Sequence of chain 1.G:
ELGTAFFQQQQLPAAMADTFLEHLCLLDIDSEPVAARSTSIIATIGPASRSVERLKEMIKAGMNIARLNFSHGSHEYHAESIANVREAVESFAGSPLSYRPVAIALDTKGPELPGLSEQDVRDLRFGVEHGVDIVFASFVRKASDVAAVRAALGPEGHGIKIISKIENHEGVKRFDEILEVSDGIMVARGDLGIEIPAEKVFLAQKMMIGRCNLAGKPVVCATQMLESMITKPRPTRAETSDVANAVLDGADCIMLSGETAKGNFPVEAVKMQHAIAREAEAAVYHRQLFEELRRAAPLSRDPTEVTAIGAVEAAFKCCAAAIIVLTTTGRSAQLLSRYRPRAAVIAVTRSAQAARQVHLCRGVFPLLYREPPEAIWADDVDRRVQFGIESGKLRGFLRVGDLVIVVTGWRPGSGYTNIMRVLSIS

Binding-site contacts:
Ligand atom C3 contacts residue GLY531 of chain 1.G at 3.5 Å.
Ligand atom C4 contacts residue THR535 of chain 1.G at 3.8 Å.
Ligand atom O3P contacts residue PRO530 of chain 1.G at 3.6 Å.
Ligand atom P2 contacts residue SER450 of chain 1.G at 3.7 Å.
Ligand atom O6 contacts residue THR446 of chain 1.G at 3.2 Å (h-bond).
Ligand atom O2 contacts residue LEU444 of chain 1.G at 3.5 Å.
Ligand atom O3 contacts residue GLY527 of chain 1.G at 3.0 Å.
Ligand atom O4 contacts residue GLY531 of chain 1.G at 2.7 Å (h-bond).
Ligand atom C6 contacts residue THR535 of chain 1.G at 3.6 Å.
Ligand atom O1P contacts residue TRP495 of chain 1.G at 2.8 Å (h-bond).
Ligand atom O4 contacts residue GLY533 of chain 1.G at 3.5 Å (h-bond).
Ligand atom O6P contacts residue SER450 of chain 1.G at 2.6 Å (h-bond).
Ligand atom O5P contacts residue THR445 of chain 1.G at 3.4 Å (h-bond).
Ligand atom O5P contacts residue THR447 of chain 1.G at 2.8 Å (h-bond).
Ligand atom C5 contacts residue GLY531 of chain 1.G at 3.2 Å.
Ligand atom O5P contacts residue THR446 of chain 1.G at 2.9 Å (h-bond).
Ligand atom O4P contacts residue SER450 of chain 1.G at 3.8 Å.
Ligand atom O4P contacts residue SER532 of chain 1.G at 3.0 Å (h-bond).
Ligand atom O4P contacts residue GLY533 of chain 1.G at 2.8 Å (h-bond).
Ligand atom O6P contacts residue THR445 of chain 1.G at 2.6 Å (h-bond).
Ligand atom O6 contacts residue THR445 of chain 1.G at 3.7 Å.
Ligand atom C6 contacts residue LEU444 of chain 1.G at 3.5 Å (hydrophobic).
Ligand atom O5 contacts residue LEU444 of chain 1.G at 3.7 Å.
Ligand atom O4 contacts residue THR535 of chain 1.G at 3.4 Å (h-bond).
Ligand atom C4 contacts residue GLY531 of chain 1.G at 3.3 Å.
Ligand atom O2 contacts residue GLY527 of chain 1.G at 3.8 Å.
Ligand atom P2 contacts residue THR445 of chain 1.G at 3.5 Å.
Ligand atom P1 contacts residue ARG502 of chain 1.G at 3.4 Å.
Ligand atom O5P contacts residue SER532 of chain 1.G at 2.7 Å (h-bond).
Ligand atom O6P contacts residue ARG449 of chain 1.G at 3.8 Å.
Ligand atom P2 contacts residue THR446 of chain 1.G at 3.7 Å.
Ligand atom P2 contacts residue SER532 of chain 1.G at 3.3 Å.
Ligand atom C3 contacts residue ARG529 of chain 1.G at 3.3 Å.
Ligand atom O2P contacts residue ARG502 of chain 1.G at 2.5 Å (salt-bridge).
Ligand atom O3P contacts residue GLY531 of chain 1.G at 2.8 Å (h-bond).
Ligand atom O4 contacts residue TYR534 of chain 1.G at 2.8 Å (h-bond).
Ligand atom O1P contacts residue ARG502 of chain 1.G at 2.8 Å (salt-bridge).
Ligand atom C6 contacts residue THR445 of chain 1.G at 3.8 Å.
Ligand atom O1 contacts residue THR446 of chain 1.G at 3.8 Å.
Ligand atom O3 contacts residue ARG529 of chain 1.G at 3.0 Å (salt-bridge).

A small-molecule ligand and the protein it binds are described below.
Small molecule (SMILES): O=P(O)(O)OC[C@H]1O[C@](O)(COP(=O)(O)O)[C@@H](O)[C@@H]1O